The small molecule below binds the protein below.
Small molecule (SMILES): O=c1[nH]cnc2c1ncn2[C@@H]1O[C@H](COP(=O)(O)O)[C@@H](O)[C@H]1O

Binding-site contacts:
Ligand atom C6 contacts residue GLY266 of chain 1.C at 3.6 Å.
Ligand atom O3P contacts residue SER180 of chain 1.C at 2.9 Å (h-bond).
Ligand atom O6 contacts residue GLY264 of chain 1.C at 3.1 Å.
Ligand atom O3P contacts residue GLY179 of chain 1.C at 3.5 Å.
Ligand atom O2P contacts residue SER239 of chain 1.C at 3.4 Å (h-bond).
Ligand atom O1P contacts residue SER239 of chain 1.C at 2.9 Å (h-bond).
Ligand atom C2 contacts residue 8N11 of chain 1.O at 3.3 Å.
Ligand atom O1P contacts residue SER180 of chain 1.C at 2.6 Å (h-bond).
Ligand atom N7 contacts residue GLY264 of chain 1.C at 3.5 Å.
Ligand atom C6 contacts residue GLU290 of chain 1.C at 3.6 Å.
Ligand atom O6 contacts residue GLY291 of chain 1.C at 3.5 Å.
Ligand atom O6 contacts residue GLU290 of chain 1.C at 3.6 Å (salt-bridge).
Ligand atom O3' contacts residue ALA50 of chain 1.C at 3.3 Å.
Ligand atom O5' contacts residue GLY179 of chain 1.C at 3.4 Å.
Ligand atom C8 contacts residue MET52 of chain 1.C at 3.5 Å (hydrophobic).
Ligand atom C3' contacts residue ASP215 of chain 1.C at 3.5 Å.
Ligand atom O2P contacts residue MET237 of chain 1.C at 3.6 Å.
Ligand atom N7 contacts residue ILE181 of chain 1.C at 3.4 Å.
Ligand atom O5' contacts residue GLY216 of chain 1.C at 3.5 Å.
Ligand atom C5 contacts residue ILE181 of chain 1.C at 3.3 Å (hydrophobic).
Ligand atom C2 contacts residue GLU290 of chain 1.C at 3.5 Å.
Ligand atom C2 contacts residue CYS182 of chain 1.C at 3.1 Å (hydrophobic).
Ligand atom O1P contacts residue TYR262 of chain 1.C at 2.5 Å (h-bond).
Ligand atom N1 contacts residue GLU290 of chain 1.C at 2.7 Å (salt-bridge).
Ligand atom O3P contacts residue GLY217 of chain 1.C at 2.9 Å (h-bond).
Ligand atom C4' contacts residue ASP215 of chain 1.C at 3.6 Å.
Ligand atom O2' contacts residue ASN154 of chain 1.C at 3.5 Å (h-bond).
Ligand atom C4 contacts residue ILE181 of chain 1.C at 3.5 Å (hydrophobic).
Ligand atom O2' contacts residue ASP215 of chain 1.C at 2.4 Å (salt-bridge).
Ligand atom N7 contacts residue MET265 of chain 1.C at 3.0 Å (h-bond).
Ligand atom O6 contacts residue GLY266 of chain 1.C at 2.8 Å (h-bond).
Ligand atom C4 contacts residue 8N11 of chain 1.O at 3.6 Å.
Ligand atom N3 contacts residue CYS182 of chain 1.C at 3.5 Å.
Ligand atom O2P contacts residue GLY238 of chain 1.C at 2.7 Å (h-bond).
Ligand atom C2' contacts residue ASP215 of chain 1.C at 3.6 Å.
Ligand atom O3' contacts residue ASP215 of chain 1.C at 2.6 Å (salt-bridge).
Ligand atom O6 contacts residue MET265 of chain 1.C at 3.3 Å (h-bond).
Ligand atom N3 contacts residue 8N11 of chain 1.O at 3.5 Å.
Ligand atom N1 contacts residue 8N11 of chain 1.O at 3.4 Å.
Ligand atom C5' contacts residue TYR262 of chain 1.C at 3.6 Å (hydrophobic).

Sequence of chain 1.C:
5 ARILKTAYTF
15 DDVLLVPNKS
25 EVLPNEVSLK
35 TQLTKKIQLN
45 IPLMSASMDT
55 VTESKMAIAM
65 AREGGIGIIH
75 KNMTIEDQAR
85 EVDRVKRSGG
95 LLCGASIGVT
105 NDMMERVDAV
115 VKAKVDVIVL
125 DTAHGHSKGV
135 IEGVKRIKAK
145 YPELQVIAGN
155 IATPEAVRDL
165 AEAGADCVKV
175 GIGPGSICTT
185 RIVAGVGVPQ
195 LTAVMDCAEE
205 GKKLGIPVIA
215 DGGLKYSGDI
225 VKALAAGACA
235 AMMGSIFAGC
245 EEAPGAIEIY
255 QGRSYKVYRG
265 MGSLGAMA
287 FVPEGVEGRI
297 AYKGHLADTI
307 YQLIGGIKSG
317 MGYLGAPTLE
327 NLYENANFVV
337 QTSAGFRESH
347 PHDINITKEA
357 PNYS